The small molecule below binds the protein below.
Small molecule (SMILES): CC(=O)N[C@H]1[C@H](O[C@H]2[C@H](O)[C@@H](CO)O[C@@H](Oc3ccc([N+](=O)O)cc3)[C@@H]2NC(C)=O)O[C@H](CO)[C@H](O)[C@@H]1O

Sequence of chain 1.A:
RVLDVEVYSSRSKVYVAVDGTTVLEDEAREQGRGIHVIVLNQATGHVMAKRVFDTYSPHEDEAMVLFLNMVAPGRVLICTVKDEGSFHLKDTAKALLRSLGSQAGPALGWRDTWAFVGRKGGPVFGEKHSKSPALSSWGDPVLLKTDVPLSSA

Binding-site contacts:
Ligand atom O4 contacts residue ARG43 of chain 1.A at 3.0 Å (salt-bridge).
Ligand atom C6 contacts residue ASP93 of chain 1.A at 3.6 Å.
Ligand atom C5' contacts residue TRP120 of chain 1.A at 4.1 Å (hydrophobic).
Ligand atom O6 contacts residue GLU40 of chain 1.A at 4.2 Å.
Ligand atom O5 contacts residue ARG121 of chain 1.A at 3.0 Å (salt-bridge).
Ligand atom C1' contacts residue ARG121 of chain 1.A at 3.8 Å.
Ligand atom C5 contacts residue ASP93 of chain 1.A at 4.3 Å.
Ligand atom C6 contacts residue TRP120 of chain 1.A at 4.2 Å (hydrophobic).
Ligand atom C6' contacts residue TYR66 of chain 1.A at 3.8 Å (hydrophobic).
Ligand atom C5 contacts residue TYR66 of chain 1.A at 3.9 Å (hydrophobic).
Ligand atom O6 contacts residue TRP148 of chain 1.A at 3.9 Å.
Ligand atom C1 contacts residue ARG121 of chain 1.A at 3.7 Å.
Ligand atom C1 contacts residue TYR66 of chain 1.A at 4.3 Å (hydrophobic).
Ligand atom C6 contacts residue ARG121 of chain 1.A at 4.0 Å.
Ligand atom O6 contacts residue ASP93 of chain 1.A at 2.8 Å (salt-bridge).
Ligand atom C2' contacts residue ARG121 of chain 1.A at 4.3 Å.
Ligand atom C4 contacts residue GLU40 of chain 1.A at 4.2 Å.
Ligand atom O6 contacts residue ARG43 of chain 1.A at 3.4 Å (salt-bridge).
Ligand atom O3 contacts residue ASP93 of chain 1.A at 4.3 Å.
Ligand atom C6 contacts residue TYR66 of chain 1.A at 3.7 Å (hydrophobic).
Ligand atom C5' contacts residue TYR66 of chain 1.A at 4.2 Å (hydrophobic).
Ligand atom O4 contacts residue ASP93 of chain 1.A at 2.6 Å (salt-bridge).
Ligand atom O5 contacts residue ARG43 of chain 1.A at 3.5 Å (salt-bridge).
Ligand atom O5 contacts residue TYR66 of chain 1.A at 4.2 Å.
Ligand atom C3 contacts residue ARG43 of chain 1.A at 4.1 Å.
Ligand atom C4 contacts residue ASP93 of chain 1.A at 3.4 Å.
Ligand atom C2 contacts residue ARG121 of chain 1.A at 4.3 Å.
Ligand atom C6 contacts residue GLU94 of chain 1.A at 3.6 Å.
Ligand atom O6 contacts residue GLU94 of chain 1.A at 3.8 Å.
Ligand atom O4 contacts residue GLU40 of chain 1.A at 3.4 Å.
Ligand atom O1 contacts residue ARG121 of chain 1.A at 3.3 Å (salt-bridge).
Ligand atom C6' contacts residue TRP120 of chain 1.A at 4.0 Å (hydrophobic).
Ligand atom O3 contacts residue GLU40 of chain 1.A at 4.3 Å.
Ligand atom O6 contacts residue ARG121 of chain 1.A at 2.8 Å (salt-bridge).
Ligand atom O4 contacts residue ARG39 of chain 1.A at 3.6 Å.
Ligand atom C4 contacts residue ARG43 of chain 1.A at 4.0 Å.
Ligand atom C5 contacts residue ARG121 of chain 1.A at 4.1 Å.
Ligand atom C5 contacts residue ARG43 of chain 1.A at 3.9 Å.
Ligand atom C6 contacts residue ARG43 of chain 1.A at 3.2 Å.
Ligand atom O3 contacts residue ARG39 of chain 1.A at 3.8 Å.